Sequence of chain 1.A:
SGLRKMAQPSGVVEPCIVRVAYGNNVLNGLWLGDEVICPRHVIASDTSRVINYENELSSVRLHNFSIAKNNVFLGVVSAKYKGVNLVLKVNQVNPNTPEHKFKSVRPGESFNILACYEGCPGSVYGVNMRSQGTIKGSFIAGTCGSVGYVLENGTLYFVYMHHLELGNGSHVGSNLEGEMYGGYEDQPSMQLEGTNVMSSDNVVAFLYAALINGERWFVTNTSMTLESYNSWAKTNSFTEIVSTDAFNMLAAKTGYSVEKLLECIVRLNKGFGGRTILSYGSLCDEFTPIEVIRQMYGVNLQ

Binding-site contacts:
Ligand atom N28 contacts residue GLU165 of chain 1.B at 3.0 Å (salt-bridge).
Ligand atom C21 contacts residue CYS144 of chain 1.B at 2.0 Å (hydrophobic).
Ligand atom C24 contacts residue HIS162 of chain 1.B at 3.8 Å.
Ligand atom N19 contacts residue CYS144 of chain 1.B at 3.0 Å (h-bond).
Ligand atom O30 contacts residue GLU165 of chain 1.B at 3.6 Å.
Ligand atom C29 contacts residue PHE139 of chain 1.B at 4.0 Å (hydrophobic).
Ligand atom O22 contacts residue CYS144 of chain 1.B at 2.5 Å (h-bond).
Ligand atom N28 contacts residue ILE140 of chain 1.B at 3.8 Å.
Ligand atom N19 contacts residue HIS163 of chain 1.B at 3.0 Å (h-bond).
Ligand atom N19 contacts residue HIS41 of chain 1.B at 3.9 Å.
Ligand atom C7 contacts residue GLU165 of chain 1.B at 3.3 Å.
Ligand atom C15 contacts residue LEU164 of chain 1.B at 3.7 Å (hydrophobic).
Ligand atom C27 contacts residue ALA141 of chain 1.B at 4.0 Å (hydrophobic).
Ligand atom O30 contacts residue HIS162 of chain 1.B at 2.6 Å (h-bond).
Ligand atom C15 contacts residue ASP186 of chain 1.B at 3.9 Å.
Ligand atom C15 contacts residue GLN187 of chain 1.B at 3.8 Å.
Ligand atom O30 contacts residue PHE139 of chain 1.B at 3.4 Å.
Ligand atom C24 contacts residue CYS144 of chain 1.B at 3.2 Å (hydrophobic).
Ligand atom C29 contacts residue HIS162 of chain 1.B at 3.6 Å.
Ligand atom C20 contacts residue HIS163 of chain 1.B at 4.0 Å.
Ligand atom C24 contacts residue ILE140 of chain 1.B at 4.0 Å (hydrophobic).
Ligand atom O22 contacts residue HIS41 of chain 1.B at 2.8 Å (h-bond).
Ligand atom O10 contacts residue GLU165 of chain 1.B at 3.1 Å (salt-bridge).
Ligand atom N28 contacts residue SER1 of chain 1.A at 3.8 Å.
Ligand atom O10 contacts residue LEU164 of chain 1.B at 3.5 Å.
Ligand atom C12 contacts residue HIS163 of chain 1.B at 3.7 Å.
Ligand atom C14 contacts residue HIS41 of chain 1.B at 3.9 Å.
Ligand atom C21 contacts residue HIS41 of chain 1.B at 3.9 Å.
Ligand atom C26 contacts residue ALA141 of chain 1.B at 3.7 Å (hydrophobic).
Ligand atom C29 contacts residue GLU165 of chain 1.B at 3.6 Å.
Ligand atom O30 contacts residue LEU164 of chain 1.B at 3.7 Å.
Ligand atom C12 contacts residue LEU164 of chain 1.B at 3.9 Å (hydrophobic).
Ligand atom C17 contacts residue HIS163 of chain 1.B at 3.8 Å.
Ligand atom C26 contacts residue ILE140 of chain 1.B at 3.8 Å (hydrophobic).
Ligand atom C27 contacts residue ILE140 of chain 1.B at 3.9 Å (hydrophobic).
Ligand atom C20 contacts residue CYS144 of chain 1.B at 2.8 Å (hydrophobic).
Ligand atom N28 contacts residue PHE139 of chain 1.B at 3.2 Å (h-bond).
Ligand atom C27 contacts residue GLU165 of chain 1.B at 4.0 Å.
Ligand atom O30 contacts residue HIS171 of chain 1.B at 3.7 Å.
Ligand atom C16 contacts residue ILE51 of chain 1.B at 3.6 Å (hydrophobic).

The small molecule below binds the protein below.
Small molecule (SMILES): CC(C)C[C@H](NC(=O)OCc1ccccc1)C(=O)N[C@H](CO)C[C@@H]1CCNC1=O

Sequence of chain 1.B:
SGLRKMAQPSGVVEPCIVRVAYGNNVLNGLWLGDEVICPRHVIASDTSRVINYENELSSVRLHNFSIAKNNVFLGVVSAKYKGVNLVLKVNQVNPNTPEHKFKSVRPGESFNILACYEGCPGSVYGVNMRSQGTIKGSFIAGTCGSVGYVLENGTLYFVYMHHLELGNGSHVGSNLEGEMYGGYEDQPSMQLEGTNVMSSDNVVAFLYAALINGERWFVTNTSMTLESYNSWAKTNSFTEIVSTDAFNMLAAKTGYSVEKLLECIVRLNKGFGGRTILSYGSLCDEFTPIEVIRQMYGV